A protein and the small-molecule ligand that binds it are described below.
Small molecule (SMILES): CC(=O)N[C@H]1[C@H](O[C@H]2[C@H](O)[C@@H](NC(C)=O)CO[C@@H]2CO)O[C@H](CO)[C@@H](O[C@@H]2O[C@H](CO)[C@@H](O)[C@H](O)[C@@H]2O)[C@@H]1O

Sequence of chain 1.B:
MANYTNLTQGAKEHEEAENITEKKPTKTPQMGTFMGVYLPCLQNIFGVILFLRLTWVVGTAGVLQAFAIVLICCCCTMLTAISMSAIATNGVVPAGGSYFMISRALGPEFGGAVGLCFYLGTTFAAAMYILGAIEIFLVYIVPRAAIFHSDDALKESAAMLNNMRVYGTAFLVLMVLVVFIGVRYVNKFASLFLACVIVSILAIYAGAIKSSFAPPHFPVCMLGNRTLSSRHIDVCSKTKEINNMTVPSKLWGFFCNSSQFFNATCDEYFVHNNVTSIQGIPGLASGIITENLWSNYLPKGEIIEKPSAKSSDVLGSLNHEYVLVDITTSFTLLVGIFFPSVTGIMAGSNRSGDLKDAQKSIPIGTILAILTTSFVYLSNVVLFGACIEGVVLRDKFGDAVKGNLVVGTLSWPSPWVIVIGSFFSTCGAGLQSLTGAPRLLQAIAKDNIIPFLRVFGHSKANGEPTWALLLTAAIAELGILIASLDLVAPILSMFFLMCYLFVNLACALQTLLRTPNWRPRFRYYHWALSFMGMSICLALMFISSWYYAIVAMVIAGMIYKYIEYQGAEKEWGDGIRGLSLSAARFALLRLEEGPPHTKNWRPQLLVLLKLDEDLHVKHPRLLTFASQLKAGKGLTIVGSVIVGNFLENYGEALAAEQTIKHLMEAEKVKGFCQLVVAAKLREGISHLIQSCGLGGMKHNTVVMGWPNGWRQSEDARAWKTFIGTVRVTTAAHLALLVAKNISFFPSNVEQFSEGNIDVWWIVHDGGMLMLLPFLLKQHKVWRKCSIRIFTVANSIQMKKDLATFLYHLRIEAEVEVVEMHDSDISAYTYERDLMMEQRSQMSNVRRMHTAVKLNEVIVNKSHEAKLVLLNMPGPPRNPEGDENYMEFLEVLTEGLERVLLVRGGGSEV

Binding-site contacts:
Ligand atom O7 contacts residue ASP416 of chain 1.B at 3.1 Å (salt-bridge).
Ligand atom N2 contacts residue ASN328 of chain 1.B at 2.8 Å (h-bond).
Ligand atom C7 contacts residue GLU408 of chain 1.B at 4.4 Å.
Ligand atom C4 contacts residue ASN328 of chain 1.B at 4.2 Å.
Ligand atom C7 contacts residue PRO410 of chain 1.B at 4.4 Å (hydrophobic).
Ligand atom O5 contacts residue SER415 of chain 1.B at 4.3 Å.
Ligand atom C8 contacts residue GLU408 of chain 1.B at 4.0 Å.
Ligand atom C5 contacts residue SER415 of chain 1.B at 4.3 Å.
Ligand atom O6 contacts residue SER414 of chain 1.B at 4.2 Å.
Ligand atom C6 contacts residue SER415 of chain 1.B at 3.0 Å.
Ligand atom C5 contacts residue SER414 of chain 1.B at 4.2 Å.
Ligand atom N2 contacts residue GLU408 of chain 1.B at 3.7 Å.
Ligand atom O5 contacts residue SER414 of chain 1.B at 3.1 Å (h-bond).
Ligand atom C5 contacts residue ASN328 of chain 1.B at 3.6 Å.
Ligand atom C7 contacts residue ASN328 of chain 1.B at 4.0 Å.
Ligand atom C2 contacts residue ASN328 of chain 1.B at 2.4 Å.
Ligand atom C6 contacts residue SER414 of chain 1.B at 3.9 Å.
Ligand atom C1 contacts residue ASN328 of chain 1.B at 1.4 Å.
Ligand atom O5 contacts residue TYR372 of chain 1.B at 4.4 Å.
Ligand atom C1 contacts residue ASP416 of chain 1.B at 4.3 Å.
Ligand atom O6 contacts residue SER415 of chain 1.B at 3.3 Å (h-bond).
Ligand atom O6 contacts residue ASP416 of chain 1.B at 2.8 Å (salt-bridge).
Ligand atom C3 contacts residue ASN328 of chain 1.B at 3.8 Å.
Ligand atom C7 contacts residue ASP416 of chain 1.B at 3.9 Å.
Ligand atom C8 contacts residue PRO410 of chain 1.B at 3.8 Å (hydrophobic).
Ligand atom O5 contacts residue ASN328 of chain 1.B at 2.4 Å (h-bond).
Ligand atom C6 contacts residue ASP416 of chain 1.B at 3.9 Å.
Ligand atom C1 contacts residue GLU408 of chain 1.B at 4.4 Å.
Ligand atom C1 contacts residue SER414 of chain 1.B at 4.1 Å.
Ligand atom C8 contacts residue ASP416 of chain 1.B at 4.2 Å.